Binding-site contacts:
Ligand atom C27 contacts residue ALA93 of chain 1.A at 3.5 Å (hydrophobic).
Ligand atom O1 contacts residue ALA67 of chain 1.A at 4.4 Å.
Ligand atom C26 contacts residue ALA93 of chain 1.A at 3.6 Å (hydrophobic).
Ligand atom C11 contacts residue CYS85 of chain 1.A at 3.6 Å (hydrophobic).
Ligand atom C9 contacts residue CYS85 of chain 1.A at 4.2 Å (hydrophobic).
Ligand atom C1 contacts residue THR81 of chain 1.A at 4.0 Å.
Ligand atom C26 contacts residue LEU92 of chain 1.A at 3.7 Å (hydrophobic).
Ligand atom C21 contacts residue VAL89 of chain 1.A at 3.5 Å (hydrophobic).
Ligand atom C2 contacts residue ILE63 of chain 1.A at 4.1 Å (hydrophobic).
Ligand atom C1 contacts residue ILE63 of chain 1.A at 4.2 Å (hydrophobic).
Ligand atom C26 contacts residue VAL89 of chain 1.A at 4.4 Å (hydrophobic).
Ligand atom C19 contacts residue ILE63 of chain 1.A at 3.9 Å (hydrophobic).
Ligand atom C2 contacts residue THR81 of chain 1.A at 3.8 Å.
Ligand atom C25 contacts residue ALA93 of chain 1.A at 4.2 Å (hydrophobic).
Ligand atom C1 contacts residue CYS85 of chain 1.A at 4.1 Å (hydrophobic).
Ligand atom C12 contacts residue CYS85 of chain 1.A at 3.9 Å (hydrophobic).

This protein binds this small molecule.
Small molecule (SMILES): CC(C)CCC[C@@H](C)[C@H]1CC[C@H]2[C@@H]3CC=C4C[C@@H](O)CC[C@]4(C)[C@H]3CC[C@]12C

Sequence of chain 1.A:
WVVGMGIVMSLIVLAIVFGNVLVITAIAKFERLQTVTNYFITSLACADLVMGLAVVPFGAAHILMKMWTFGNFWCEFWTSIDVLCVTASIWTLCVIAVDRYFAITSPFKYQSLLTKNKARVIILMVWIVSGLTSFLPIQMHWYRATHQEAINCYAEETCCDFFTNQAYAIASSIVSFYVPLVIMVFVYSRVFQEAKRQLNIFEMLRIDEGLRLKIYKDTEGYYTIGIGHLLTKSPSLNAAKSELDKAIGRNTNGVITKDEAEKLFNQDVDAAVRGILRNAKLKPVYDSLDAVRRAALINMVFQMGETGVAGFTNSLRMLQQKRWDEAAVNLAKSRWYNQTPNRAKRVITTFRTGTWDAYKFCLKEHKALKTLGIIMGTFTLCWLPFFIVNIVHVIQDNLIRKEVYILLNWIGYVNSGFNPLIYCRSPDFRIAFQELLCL